A protein and the small-molecule ligand that binds it are described below.
Small molecule (SMILES): Nc1ccn([C@H]2C[C@H](O)[C@@H](COP(=O)(O)O)O2)c(=O)n1

Sequence of chain 14.A:
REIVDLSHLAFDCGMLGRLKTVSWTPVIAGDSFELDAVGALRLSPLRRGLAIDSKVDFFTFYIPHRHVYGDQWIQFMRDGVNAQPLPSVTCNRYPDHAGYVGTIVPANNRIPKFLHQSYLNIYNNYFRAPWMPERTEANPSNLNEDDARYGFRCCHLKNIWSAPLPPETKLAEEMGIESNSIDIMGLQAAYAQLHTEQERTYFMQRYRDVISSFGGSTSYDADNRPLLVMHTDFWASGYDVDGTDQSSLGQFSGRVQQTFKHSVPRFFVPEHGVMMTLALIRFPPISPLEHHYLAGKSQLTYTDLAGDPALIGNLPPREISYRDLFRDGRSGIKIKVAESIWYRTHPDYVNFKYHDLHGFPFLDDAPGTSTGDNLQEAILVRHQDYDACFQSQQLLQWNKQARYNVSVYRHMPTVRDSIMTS

Binding-site contacts:
Ligand atom C5' contacts residue ASP242 of chain 14.A at 4.4 Å.
Ligand atom C2' contacts residue LYS25 of chain 14.C at 3.8 Å.
Ligand atom OP2 contacts residue ASP242 of chain 14.A at 3.9 Å.

Sequence of chain 14.C:
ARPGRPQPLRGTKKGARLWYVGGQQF